This protein binds this small molecule.
Small molecule (SMILES): CC(=O)N[C@@H]1[C@@H](O)[C@H](O)[C@@H](CO)O[C@H]1O

Sequence of chain 1.C:
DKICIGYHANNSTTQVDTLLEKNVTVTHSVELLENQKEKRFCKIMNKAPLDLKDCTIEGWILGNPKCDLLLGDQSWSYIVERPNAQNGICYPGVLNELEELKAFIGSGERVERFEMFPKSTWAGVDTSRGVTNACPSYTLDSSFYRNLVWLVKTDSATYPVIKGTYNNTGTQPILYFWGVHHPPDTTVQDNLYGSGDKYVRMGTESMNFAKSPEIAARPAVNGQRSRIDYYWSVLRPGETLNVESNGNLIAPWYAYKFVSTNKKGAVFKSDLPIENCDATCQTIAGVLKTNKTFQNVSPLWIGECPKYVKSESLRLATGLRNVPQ

Binding-site contacts:
Ligand atom O7 contacts residue ASN167 of chain 1.C at 3.5 Å (h-bond).
Ligand atom O5 contacts residue THR169 of chain 1.C at 3.8 Å.
Ligand atom N2 contacts residue ASN167 of chain 1.C at 2.9 Å (h-bond).
Ligand atom C7 contacts residue THR240 of chain 1.C at 3.7 Å.
Ligand atom C1 contacts residue ASN167 of chain 1.C at 1.4 Å.
Ligand atom C5 contacts residue ASN167 of chain 1.C at 3.7 Å.
Ligand atom C1 contacts residue THR169 of chain 1.C at 4.2 Å.
Ligand atom C7 contacts residue ASN167 of chain 1.C at 3.4 Å.
Ligand atom C1 contacts residue THR240 of chain 1.C at 4.4 Å.
Ligand atom C2 contacts residue ASN167 of chain 1.C at 2.5 Å.
Ligand atom C3 contacts residue ASN167 of chain 1.C at 3.8 Å.
Ligand atom N2 contacts residue THR240 of chain 1.C at 3.7 Å.
Ligand atom O5 contacts residue ASN167 of chain 1.C at 2.4 Å (h-bond).
Ligand atom O6 contacts residue THR169 of chain 1.C at 3.8 Å.
Ligand atom C4 contacts residue ASN167 of chain 1.C at 4.2 Å.
Ligand atom C8 contacts residue THR240 of chain 1.C at 3.5 Å.